A small-molecule ligand and the protein it binds are described below.
Small molecule (SMILES): N[C@@H](CCC(=O)O)C(=O)O

Sequence of chain 4.A:
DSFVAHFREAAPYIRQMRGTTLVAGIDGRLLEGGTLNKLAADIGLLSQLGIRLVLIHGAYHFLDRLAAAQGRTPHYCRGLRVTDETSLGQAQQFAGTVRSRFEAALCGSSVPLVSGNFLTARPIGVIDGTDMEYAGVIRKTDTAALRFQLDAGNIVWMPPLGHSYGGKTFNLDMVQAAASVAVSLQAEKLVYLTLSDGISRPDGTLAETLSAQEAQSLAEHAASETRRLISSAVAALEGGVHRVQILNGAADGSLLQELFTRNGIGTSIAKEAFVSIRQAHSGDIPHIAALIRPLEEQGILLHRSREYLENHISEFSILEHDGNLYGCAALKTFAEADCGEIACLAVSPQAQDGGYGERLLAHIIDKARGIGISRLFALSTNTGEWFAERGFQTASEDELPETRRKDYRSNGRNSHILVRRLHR

Binding-site contacts:
Ligand atom CA contacts residue LEU411 of chain 4.A at 3.7 Å (hydrophobic).
Ligand atom CG contacts residue SER412 of chain 4.A at 4.2 Å.
Ligand atom O contacts residue ALA375 of chain 4.A at 3.5 Å.
Ligand atom OXT contacts residue LEU333 of chain 4.A at 3.8 Å.
Ligand atom OE1 contacts residue ARG436 of chain 4.A at 3.1 Å (salt-bridge).
Ligand atom OE1 contacts residue LEU334 of chain 4.A at 4.2 Å.
Ligand atom OXT contacts residue LEU334 of chain 4.A at 3.0 Å (h-bond).
Ligand atom C contacts residue ARG336 of chain 4.A at 3.5 Å.
Ligand atom C contacts residue LEU333 of chain 4.A at 4.0 Å (hydrophobic).
Ligand atom CD contacts residue ARG445 of chain 4.A at 3.5 Å.
Ligand atom C contacts residue CYS376 of chain 4.A at 3.6 Å (hydrophobic).
Ligand atom CA contacts residue ILE332 of chain 4.A at 3.9 Å (hydrophobic).
Ligand atom C contacts residue LEU334 of chain 4.A at 4.1 Å (hydrophobic).
Ligand atom O contacts residue CYS376 of chain 4.A at 2.7 Å (h-bond).
Ligand atom CG contacts residue ILE332 of chain 4.A at 3.9 Å (hydrophobic).
Ligand atom CD contacts residue SER412 of chain 4.A at 4.4 Å.
Ligand atom CG contacts residue SER447 of chain 4.A at 4.4 Å.
Ligand atom CB contacts residue LEU411 of chain 4.A at 3.7 Å (hydrophobic).
Ligand atom OE1 contacts residue ARG445 of chain 4.A at 4.2 Å.
Ligand atom OE2 contacts residue ARG445 of chain 4.A at 2.9 Å (salt-bridge).
Ligand atom OE1 contacts residue LEU411 of chain 4.A at 3.7 Å.
Ligand atom OXT contacts residue CYS376 of chain 4.A at 4.2 Å.
Ligand atom N contacts residue COA1 of chain 4.B at 3.3 Å (h-bond).
Ligand atom CA contacts residue LEU334 of chain 4.A at 4.4 Å (hydrophobic).
Ligand atom CG contacts residue LEU411 of chain 4.A at 3.1 Å (hydrophobic).
Ligand atom CB contacts residue ILE332 of chain 4.A at 4.0 Å (hydrophobic).
Ligand atom OXT contacts residue ARG336 of chain 4.A at 2.6 Å (salt-bridge).
Ligand atom CA contacts residue COA1 of chain 4.B at 4.1 Å.
Ligand atom CB contacts residue ARG445 of chain 4.A at 4.0 Å.
Ligand atom OE2 contacts residue LEU411 of chain 4.A at 4.3 Å.
Ligand atom CB contacts residue LEU334 of chain 4.A at 3.7 Å (hydrophobic).
Ligand atom CD contacts residue SER447 of chain 4.A at 3.2 Å.
Ligand atom OE1 contacts residue SER447 of chain 4.A at 3.7 Å.
Ligand atom CD contacts residue LEU411 of chain 4.A at 3.7 Å (hydrophobic).
Ligand atom O contacts residue ARG336 of chain 4.A at 3.3 Å (salt-bridge).
Ligand atom OE2 contacts residue SER447 of chain 4.A at 2.1 Å (h-bond).
Ligand atom CA contacts residue LEU333 of chain 4.A at 4.0 Å (hydrophobic).
Ligand atom CG contacts residue ARG445 of chain 4.A at 3.2 Å.
Ligand atom N contacts residue LEU411 of chain 4.A at 2.7 Å (h-bond).
Ligand atom CD contacts residue ARG436 of chain 4.A at 4.3 Å.